Binding-site contacts:
Ligand atom C26 contacts residue THR51 of chain 1.B at 3.1 Å.
Ligand atom C20 contacts residue PHE108 of chain 1.B at 4.1 Å (hydrophobic).
Ligand atom C2 contacts residue LEU228 of chain 1.B at 3.4 Å (hydrophobic).
Ligand atom O27 contacts residue HIS227 of chain 1.B at 2.8 Å (h-bond).
Ligand atom C20 contacts residue GLU57 of chain 1.B at 3.2 Å.
Ligand atom O25 contacts residue THR51 of chain 1.B at 3.9 Å.
Ligand atom C13 contacts residue MET88 of chain 1.B at 3.9 Å (hydrophobic).
Ligand atom O27 contacts residue MET47 of chain 1.B at 3.6 Å.
Ligand atom C24 contacts residue THR51 of chain 1.B at 3.4 Å.
Ligand atom O21 contacts residue GLU57 of chain 1.B at 2.5 Å (salt-bridge).
Ligand atom C15 contacts residue MET88 of chain 1.B at 3.9 Å (hydrophobic).
Ligand atom O21 contacts residue ARG98 of chain 1.B at 3.4 Å (salt-bridge).
Ligand atom C26 contacts residue ALA54 of chain 1.B at 3.5 Å (hydrophobic).
Ligand atom C23 contacts residue PHE108 of chain 1.B at 4.1 Å (hydrophobic).
Ligand atom C23 contacts residue MET92 of chain 1.B at 4.0 Å (hydrophobic).
Ligand atom C6 contacts residue MET88 of chain 1.B at 3.9 Å (hydrophobic).
Ligand atom C24 contacts residue LEU50 of chain 1.B at 3.7 Å (hydrophobic).
Ligand atom C19 contacts residue GLU57 of chain 1.B at 3.2 Å.
Ligand atom C13 contacts residue MET92 of chain 1.B at 4.1 Å (hydrophobic).
Ligand atom C10 contacts residue LEU50 of chain 1.B at 4.0 Å (hydrophobic).
Ligand atom C22 contacts residue LEU91 of chain 1.B at 3.7 Å (hydrophobic).
Ligand atom O21 contacts residue LEU91 of chain 1.B at 3.7 Å.
Ligand atom C22 contacts residue MET92 of chain 1.B at 4.1 Å (hydrophobic).
Ligand atom C8 contacts residue MET92 of chain 1.B at 4.0 Å (hydrophobic).
Ligand atom O25 contacts residue ALA54 of chain 1.B at 3.6 Å.
Ligand atom C12 contacts residue ILE128 of chain 1.B at 3.7 Å (hydrophobic).
Ligand atom C18 contacts residue ALA54 of chain 1.B at 4.1 Å (hydrophobic).
Ligand atom C1 contacts residue LEU228 of chain 1.B at 3.7 Å (hydrophobic).
Ligand atom C10 contacts residue PHE108 of chain 1.B at 3.7 Å (hydrophobic).
Ligand atom C11 contacts residue PHE129 of chain 1.B at 3.7 Å (hydrophobic).
Ligand atom C20 contacts residue LEU91 of chain 1.B at 3.8 Å (hydrophobic).
Ligand atom C16 contacts residue GLY224 of chain 1.B at 3.7 Å.
Ligand atom C22 contacts residue PHE108 of chain 1.B at 4.0 Å (hydrophobic).
Ligand atom C26 contacts residue VAL239 of chain 1.B at 2.8 Å (hydrophobic).
Ligand atom C1 contacts residue MET47 of chain 1.B at 3.5 Å (hydrophobic).
Ligand atom C2 contacts residue MET47 of chain 1.B at 3.5 Å (hydrophobic).
Ligand atom C16 contacts residue HIS227 of chain 1.B at 4.1 Å.
Ligand atom O27 contacts residue LEU228 of chain 1.B at 2.9 Å.
Ligand atom C12 contacts residue ILE125 of chain 1.B at 3.8 Å (hydrophobic).
Ligand atom C1 contacts residue HIS227 of chain 1.B at 3.8 Å.

This small molecule binds to this protein.
Small molecule (SMILES): COCc1cc(O)cc2c1O[C@@H](c1ccc(O)cc1)[C@H]1CCC[C@@H]21

Sequence of chain 1.B:
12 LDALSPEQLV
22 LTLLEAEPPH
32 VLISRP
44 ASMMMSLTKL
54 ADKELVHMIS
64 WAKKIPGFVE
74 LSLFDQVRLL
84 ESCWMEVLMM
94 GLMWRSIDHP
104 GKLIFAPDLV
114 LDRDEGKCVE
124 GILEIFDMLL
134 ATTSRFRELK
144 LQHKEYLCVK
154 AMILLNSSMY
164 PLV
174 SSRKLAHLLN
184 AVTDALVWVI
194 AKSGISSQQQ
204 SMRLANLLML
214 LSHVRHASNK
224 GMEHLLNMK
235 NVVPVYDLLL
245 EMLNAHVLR